Sequence of chain 1.A:
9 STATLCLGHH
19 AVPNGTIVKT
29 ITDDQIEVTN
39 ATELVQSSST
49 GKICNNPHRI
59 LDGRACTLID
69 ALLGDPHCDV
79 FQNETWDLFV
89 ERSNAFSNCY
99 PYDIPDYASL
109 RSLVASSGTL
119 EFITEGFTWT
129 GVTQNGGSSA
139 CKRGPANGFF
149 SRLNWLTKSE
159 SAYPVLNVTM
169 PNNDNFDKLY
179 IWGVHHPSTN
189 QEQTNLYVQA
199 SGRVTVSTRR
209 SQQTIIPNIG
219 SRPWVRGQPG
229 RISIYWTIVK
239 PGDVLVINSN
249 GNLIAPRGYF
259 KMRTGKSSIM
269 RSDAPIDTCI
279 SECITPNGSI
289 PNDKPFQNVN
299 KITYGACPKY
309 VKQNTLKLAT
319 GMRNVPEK

Binding-site contacts:
Ligand atom C6 contacts residue TRP222 of chain 1.A at 4.0 Å (hydrophobic).
Ligand atom C1 contacts residue TRP222 of chain 1.A at 4.0 Å (hydrophobic).
Ligand atom N2 contacts residue ASN165 of chain 1.C at 2.8 Å (h-bond).
Ligand atom C3 contacts residue ASN165 of chain 1.C at 3.8 Å.
Ligand atom N2 contacts residue SER219 of chain 1.A at 3.4 Å (h-bond).
Ligand atom C5 contacts residue THR167 of chain 1.C at 3.9 Å.
Ligand atom C6 contacts residue VAL244 of chain 1.C at 4.3 Å (hydrophobic).
Ligand atom C8 contacts residue PRO221 of chain 1.A at 4.5 Å (hydrophobic).
Ligand atom O4 contacts residue TRP222 of chain 1.A at 3.9 Å.
Ligand atom C1 contacts residue ASN165 of chain 1.C at 1.4 Å.
Ligand atom C3 contacts residue TRP222 of chain 1.A at 4.2 Å (hydrophobic).
Ligand atom C8 contacts residue VAL242 of chain 1.C at 4.0 Å (hydrophobic).
Ligand atom C5 contacts residue TRP222 of chain 1.A at 4.2 Å (hydrophobic).
Ligand atom O7 contacts residue ASN165 of chain 1.C at 4.1 Å.
Ligand atom O3 contacts residue TRP222 of chain 1.A at 3.7 Å.
Ligand atom O5 contacts residue ASN165 of chain 1.C at 2.3 Å (h-bond).
Ligand atom O5 contacts residue THR167 of chain 1.C at 3.6 Å (h-bond).
Ligand atom O6 contacts residue THR167 of chain 1.C at 2.5 Å (h-bond).
Ligand atom C1 contacts residue TRP222 of chain 1.A at 4.1 Å (hydrophobic).
Ligand atom O6 contacts residue TRP222 of chain 1.A at 4.0 Å.
Ligand atom O7 contacts residue TRP222 of chain 1.A at 2.8 Å (h-bond).
Ligand atom O7 contacts residue ARG220 of chain 1.A at 4.4 Å.
Ligand atom C5 contacts residue ASN165 of chain 1.C at 3.6 Å.
Ligand atom C7 contacts residue SER219 of chain 1.A at 4.0 Å.
Ligand atom C4 contacts residue ASN165 of chain 1.C at 4.2 Å.
Ligand atom C2 contacts residue SER219 of chain 1.A at 4.4 Å.
Ligand atom C6 contacts residue THR167 of chain 1.C at 2.9 Å.
Ligand atom C1 contacts residue SER219 of chain 1.A at 4.2 Å.
Ligand atom O5 contacts residue TRP222 of chain 1.A at 3.7 Å.
Ligand atom C7 contacts residue ASN165 of chain 1.C at 3.9 Å.
Ligand atom C2 contacts residue ASN165 of chain 1.C at 2.4 Å.
Ligand atom C4 contacts residue TRP222 of chain 1.A at 3.9 Å (hydrophobic).
Ligand atom C7 contacts residue PRO221 of chain 1.A at 4.4 Å (hydrophobic).
Ligand atom C8 contacts residue THR167 of chain 1.C at 3.8 Å.
Ligand atom C2 contacts residue TRP222 of chain 1.A at 3.8 Å (hydrophobic).
Ligand atom C7 contacts residue TRP222 of chain 1.A at 4.0 Å (hydrophobic).
Ligand atom C8 contacts residue SER219 of chain 1.A at 3.8 Å.
Ligand atom O7 contacts residue PRO221 of chain 1.A at 3.5 Å.

The protein below binds the small molecule below.
Small molecule (SMILES): CC(=O)N[C@H]1[C@H](O[C@H]2[C@H](O)[C@@H](NC(C)=O)CO[C@@H]2CO)O[C@H](CO)[C@@H](O[C@@H]2O[C@H](CO)[C@@H](O)[C@H](O[C@H]3O[C@H](CO)[C@@H](O)[C@H](O)[C@@H]3O)[C@@H]2O)[C@@H]1O

Sequence of chain 1.C:
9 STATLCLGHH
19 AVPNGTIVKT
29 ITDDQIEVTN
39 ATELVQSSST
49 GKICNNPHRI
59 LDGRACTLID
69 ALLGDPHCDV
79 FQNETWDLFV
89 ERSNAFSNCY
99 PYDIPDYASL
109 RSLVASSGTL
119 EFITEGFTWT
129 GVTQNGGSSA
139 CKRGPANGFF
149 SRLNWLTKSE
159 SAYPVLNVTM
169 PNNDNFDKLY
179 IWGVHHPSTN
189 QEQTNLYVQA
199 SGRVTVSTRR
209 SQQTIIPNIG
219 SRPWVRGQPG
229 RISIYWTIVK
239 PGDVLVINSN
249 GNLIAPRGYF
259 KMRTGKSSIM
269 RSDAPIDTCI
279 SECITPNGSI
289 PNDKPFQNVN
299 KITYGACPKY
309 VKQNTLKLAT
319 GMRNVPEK